Binding-site contacts:
Ligand atom C04 contacts residue HEM1 of chain 1.J at 3.8 Å.
Ligand atom C02 contacts residue GLU296 of chain 1.B at 3.5 Å.
Ligand atom C08 contacts residue HEM1 of chain 1.J at 3.6 Å.
Ligand atom C03 contacts residue PRO269 of chain 1.B at 3.8 Å (hydrophobic).
Ligand atom C07 contacts residue PHE288 of chain 1.B at 3.7 Å (hydrophobic).
Ligand atom C07 contacts residue HEM1 of chain 1.J at 3.3 Å.
Ligand atom N02 contacts residue TRP291 of chain 1.B at 2.8 Å (h-bond).
Ligand atom C06 contacts residue HEM1 of chain 1.J at 4.0 Å.
Ligand atom N02 contacts residue TYR292 of chain 1.B at 3.7 Å.
Ligand atom C02 contacts residue HEM1 of chain 1.J at 3.6 Å.
Ligand atom C10 contacts residue VAL271 of chain 1.B at 4.0 Å (hydrophobic).
Ligand atom C03 contacts residue HEM1 of chain 1.J at 3.3 Å.
Ligand atom C03 contacts residue GLY290 of chain 1.B at 4.2 Å.
Ligand atom C05 contacts residue VAL271 of chain 1.B at 3.7 Å (hydrophobic).
Ligand atom N02 contacts residue MET293 of chain 1.B at 4.0 Å.
Ligand atom N02 contacts residue HEM1 of chain 1.J at 3.5 Å.
Ligand atom C06 contacts residue GLU296 of chain 1.B at 3.5 Å.
Ligand atom C02 contacts residue PRO269 of chain 1.B at 3.9 Å (hydrophobic).
Ligand atom C07 contacts residue SER289 of chain 1.B at 3.8 Å.
Ligand atom N01 contacts residue HEM1 of chain 1.J at 3.9 Å.
Ligand atom N02 contacts residue GLU296 of chain 1.B at 2.6 Å (salt-bridge).
Ligand atom C10 contacts residue GLN182 of chain 1.B at 4.0 Å.
Ligand atom C08 contacts residue VAL271 of chain 1.B at 3.8 Å (hydrophobic).
Ligand atom C09 contacts residue GLU296 of chain 1.B at 3.7 Å.
Ligand atom C09 contacts residue HEM1 of chain 1.J at 4.1 Å.
Ligand atom C07 contacts residue GLY290 of chain 1.B at 3.5 Å.
Ligand atom N01 contacts residue PRO269 of chain 1.B at 4.2 Å.
Ligand atom C07 contacts residue PRO269 of chain 1.B at 4.1 Å (hydrophobic).
Ligand atom N02 contacts residue PRO269 of chain 1.B at 3.8 Å.
Ligand atom C02 contacts residue TRP291 of chain 1.B at 3.7 Å (hydrophobic).
Ligand atom C09 contacts residue VAL271 of chain 1.B at 3.8 Å (hydrophobic).
Ligand atom C12 contacts residue HEM1 of chain 1.J at 3.0 Å.
Ligand atom N11 contacts residue HEM1 of chain 1.J at 2.4 Å (h-bond).
Ligand atom N01 contacts residue GLU296 of chain 1.B at 2.7 Å (salt-bridge).
Ligand atom C04 contacts residue PRO269 of chain 1.B at 4.2 Å (hydrophobic).
Ligand atom C03 contacts residue TRP291 of chain 1.B at 3.9 Å (hydrophobic).
Ligand atom C10 contacts residue HEM1 of chain 1.J at 3.4 Å.
Ligand atom C08 contacts residue GLU296 of chain 1.B at 3.6 Å.
Ligand atom C05 contacts residue HEM1 of chain 1.J at 4.2 Å.
Ligand atom C06 contacts residue VAL271 of chain 1.B at 4.2 Å (hydrophobic).

The small molecule below binds the protein below.
Small molecule (SMILES): CNCCCc1cc(C)cc(N)n1

Sequence of chain 1.B:
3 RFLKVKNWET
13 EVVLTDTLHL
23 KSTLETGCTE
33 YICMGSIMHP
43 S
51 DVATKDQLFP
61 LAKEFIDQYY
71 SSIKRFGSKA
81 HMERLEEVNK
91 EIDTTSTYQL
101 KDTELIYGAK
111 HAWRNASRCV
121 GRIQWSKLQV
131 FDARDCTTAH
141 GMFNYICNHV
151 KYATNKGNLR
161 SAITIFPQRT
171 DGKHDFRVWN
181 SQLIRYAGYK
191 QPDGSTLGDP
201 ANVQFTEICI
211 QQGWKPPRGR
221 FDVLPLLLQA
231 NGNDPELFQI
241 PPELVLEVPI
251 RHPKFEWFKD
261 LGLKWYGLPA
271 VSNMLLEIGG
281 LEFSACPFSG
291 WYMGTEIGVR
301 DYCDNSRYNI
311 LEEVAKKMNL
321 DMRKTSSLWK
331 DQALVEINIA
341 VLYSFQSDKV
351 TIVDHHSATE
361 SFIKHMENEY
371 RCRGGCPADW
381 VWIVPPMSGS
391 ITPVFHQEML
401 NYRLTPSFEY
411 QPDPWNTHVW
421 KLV